Sequence of chain 4.A:
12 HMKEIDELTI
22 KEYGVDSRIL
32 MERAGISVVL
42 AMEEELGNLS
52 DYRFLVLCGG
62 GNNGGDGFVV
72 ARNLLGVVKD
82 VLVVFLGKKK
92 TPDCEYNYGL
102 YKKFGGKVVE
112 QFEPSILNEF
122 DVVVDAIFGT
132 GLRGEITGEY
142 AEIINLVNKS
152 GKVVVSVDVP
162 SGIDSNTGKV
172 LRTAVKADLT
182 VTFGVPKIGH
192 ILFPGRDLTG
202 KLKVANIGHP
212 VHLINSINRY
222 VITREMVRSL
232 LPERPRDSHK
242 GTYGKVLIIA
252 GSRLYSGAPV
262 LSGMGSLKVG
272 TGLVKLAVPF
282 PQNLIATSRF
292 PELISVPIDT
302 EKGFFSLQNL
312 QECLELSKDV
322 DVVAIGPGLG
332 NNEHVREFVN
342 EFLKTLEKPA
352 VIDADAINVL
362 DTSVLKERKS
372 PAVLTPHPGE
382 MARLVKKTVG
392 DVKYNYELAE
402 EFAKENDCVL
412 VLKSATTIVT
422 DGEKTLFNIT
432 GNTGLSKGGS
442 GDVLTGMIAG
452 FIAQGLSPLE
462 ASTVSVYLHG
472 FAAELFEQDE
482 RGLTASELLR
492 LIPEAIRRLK

Sequence of chain 7.A:
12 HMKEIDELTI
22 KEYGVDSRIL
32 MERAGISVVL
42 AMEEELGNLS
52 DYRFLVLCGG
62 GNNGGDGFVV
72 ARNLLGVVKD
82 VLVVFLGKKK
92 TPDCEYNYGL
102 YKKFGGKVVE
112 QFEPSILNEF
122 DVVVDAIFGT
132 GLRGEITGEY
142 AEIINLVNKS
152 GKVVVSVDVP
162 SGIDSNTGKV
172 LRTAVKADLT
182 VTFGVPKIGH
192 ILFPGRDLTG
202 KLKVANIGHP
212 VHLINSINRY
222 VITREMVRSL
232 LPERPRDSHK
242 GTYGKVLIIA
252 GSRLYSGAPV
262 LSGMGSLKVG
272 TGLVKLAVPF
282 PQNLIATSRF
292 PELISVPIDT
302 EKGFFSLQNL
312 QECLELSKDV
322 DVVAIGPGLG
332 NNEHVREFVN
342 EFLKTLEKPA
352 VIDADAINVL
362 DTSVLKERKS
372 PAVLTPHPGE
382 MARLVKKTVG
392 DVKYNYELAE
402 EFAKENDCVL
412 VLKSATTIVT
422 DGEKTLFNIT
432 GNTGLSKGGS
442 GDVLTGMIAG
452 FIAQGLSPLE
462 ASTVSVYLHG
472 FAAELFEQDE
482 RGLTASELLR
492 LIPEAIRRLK

Binding-site contacts:
Ligand atom CA contacts residue GLU44 of chain 7.A at 3.6 Å.
Ligand atom CZ contacts residue SER38 of chain 4.A at 3.3 Å.
Ligand atom CZ contacts residue ALA42 of chain 4.A at 3.5 Å (hydrophobic).
Ligand atom CZ2 contacts residue ASN74 of chain 7.A at 3.6 Å.
Ligand atom NE1 contacts residue VAL40 of chain 7.A at 3.7 Å.
Ligand atom O contacts residue ALA206 of chain 4.A at 3.1 Å.
Ligand atom O contacts residue VAL205 of chain 4.A at 3.5 Å (h-bond).
Ligand atom CD2 contacts residue GLU45 of chain 4.A at 3.8 Å.
Ligand atom O contacts residue ASN207 of chain 4.A at 2.8 Å (h-bond).
Ligand atom CE1 contacts residue SER38 of chain 4.A at 3.8 Å.
Ligand atom CZ2 contacts residue ARG34 of chain 4.A at 3.6 Å.
Ligand atom O contacts residue LYS204 of chain 4.A at 3.7 Å.
Ligand atom CG contacts residue VAL40 of chain 7.A at 3.6 Å (hydrophobic).
Ligand atom CH2 contacts residue ARG34 of chain 4.A at 3.5 Å.
Ligand atom CH2 contacts residue ILE37 of chain 7.A at 3.8 Å (hydrophobic).
Ligand atom CZ2 contacts residue ASN207 of chain 4.A at 3.6 Å.
Ligand atom CD2 contacts residue VAL40 of chain 7.A at 3.5 Å (hydrophobic).
Ligand atom CD1 contacts residue ASN74 of chain 7.A at 3.8 Å.
Ligand atom N contacts residue VAL205 of chain 4.A at 2.8 Å (h-bond).
Ligand atom NE1 contacts residue ASN74 of chain 7.A at 2.9 Å (h-bond).
Ligand atom CE2 contacts residue ASN207 of chain 4.A at 3.5 Å.
Ligand atom C contacts residue LEU203 of chain 4.A at 3.5 Å (hydrophobic).
Ligand atom CE2 contacts residue VAL40 of chain 7.A at 3.6 Å (hydrophobic).
Ligand atom N contacts residue GLU44 of chain 7.A at 3.3 Å (salt-bridge).
Ligand atom C contacts residue VAL205 of chain 4.A at 3.5 Å (hydrophobic).
Ligand atom CE1 contacts residue ALA206 of chain 4.A at 3.9 Å (hydrophobic).
Ligand atom CE2 contacts residue GLU45 of chain 4.A at 3.9 Å.
Ligand atom O contacts residue VAL205 of chain 4.A at 2.9 Å (h-bond).
Ligand atom N contacts residue GLU44 of chain 7.A at 2.8 Å (salt-bridge).
Ligand atom O contacts residue ASN207 of chain 4.A at 3.2 Å (h-bond).
Ligand atom CD2 contacts residue LEU41 of chain 4.A at 3.6 Å (hydrophobic).
Ligand atom CA contacts residue VAL205 of chain 4.A at 3.2 Å (hydrophobic).
Ligand atom CD1 contacts residue VAL40 of chain 7.A at 3.7 Å (hydrophobic).
Ligand atom CD1 contacts residue SER38 of chain 4.A at 3.6 Å.
Ligand atom NE1 contacts residue ASN207 of chain 4.A at 3.6 Å.
Ligand atom CA contacts residue VAL205 of chain 4.A at 3.9 Å (hydrophobic).
Ligand atom CE1 contacts residue ALA42 of chain 4.A at 3.8 Å (hydrophobic).
Ligand atom CB contacts residue GLU44 of chain 7.A at 3.4 Å.
Ligand atom C contacts residue GLU44 of chain 7.A at 3.7 Å.
Ligand atom CD1 contacts residue ASN207 of chain 4.A at 3.5 Å.

A small-molecule ligand and the protein it binds are described below.
Small molecule (SMILES): CC(C)C[C@H](NC(=O)[C@H](CC1=c2ccccc2=NC1)NC(=O)[C@H](C)N)C(=O)N[C@@H](Cc1ccccc1)C(=O)N[C@@H](CCC(=O)O)C(=O)N[C@@H](C)C=O